Binding-site contacts:
Ligand atom C1 contacts residue TRP47 of chain 1.B at 4.2 Å (hydrophobic).
Ligand atom N2 contacts residue ASN60 of chain 1.B at 2.7 Å (h-bond).
Ligand atom C4 contacts residue ASN60 of chain 1.B at 4.3 Å.
Ligand atom C2 contacts residue TRP47 of chain 1.B at 4.0 Å (hydrophobic).
Ligand atom O5 contacts residue GLU46 of chain 1.B at 3.8 Å.
Ligand atom O4 contacts residue GLU46 of chain 1.B at 3.6 Å.
Ligand atom O5 contacts residue ASN60 of chain 1.B at 2.3 Å (h-bond).
Ligand atom C2 contacts residue GLU46 of chain 1.B at 4.0 Å.
Ligand atom O3 contacts residue GLU46 of chain 1.B at 3.6 Å.
Ligand atom C8 contacts residue THR98 of chain 1.A at 3.9 Å.
Ligand atom C6 contacts residue THR62 of chain 1.B at 4.1 Å.
Ligand atom C5 contacts residue ASN60 of chain 1.B at 3.6 Å.
Ligand atom C7 contacts residue TRP47 of chain 1.B at 4.0 Å (hydrophobic).
Ligand atom C1 contacts residue GLU46 of chain 1.B at 3.2 Å.
Ligand atom C8 contacts residue ASN60 of chain 1.B at 4.0 Å.
Ligand atom C1 contacts residue ASN60 of chain 1.B at 1.4 Å.
Ligand atom O6 contacts residue ALA101 of chain 1.A at 3.6 Å.
Ligand atom C1 contacts residue THR62 of chain 1.B at 3.3 Å.
Ligand atom O6 contacts residue LEU63 of chain 1.B at 3.4 Å.
Ligand atom C2 contacts residue ASN60 of chain 1.B at 2.5 Å.
Ligand atom O6 contacts residue ARG38 of chain 1.B at 3.6 Å (salt-bridge).
Ligand atom C2 contacts residue LYS43 of chain 1.B at 4.4 Å.
Ligand atom O6 contacts residue THR62 of chain 1.B at 3.6 Å.
Ligand atom C5 contacts residue THR62 of chain 1.B at 3.4 Å.
Ligand atom C3 contacts residue LYS43 of chain 1.B at 3.9 Å.
Ligand atom C6 contacts residue ARG38 of chain 1.B at 3.9 Å.
Ligand atom C1 contacts residue LYS43 of chain 1.B at 4.4 Å.
Ligand atom O5 contacts residue THR62 of chain 1.B at 3.2 Å (h-bond).
Ligand atom N2 contacts residue TRP47 of chain 1.B at 3.9 Å.
Ligand atom O5 contacts residue LEU63 of chain 1.B at 3.8 Å.
Ligand atom C1 contacts residue LEU63 of chain 1.B at 4.4 Å (hydrophobic).
Ligand atom C8 contacts residue LEU97 of chain 1.A at 3.2 Å (hydrophobic).
Ligand atom C4 contacts residue GLU46 of chain 1.B at 3.0 Å.
Ligand atom O4 contacts residue LYS43 of chain 1.B at 3.4 Å (salt-bridge).
Ligand atom C7 contacts residue ASN60 of chain 1.B at 3.7 Å.
Ligand atom C3 contacts residue ASN60 of chain 1.B at 3.8 Å.
Ligand atom C6 contacts residue GLU46 of chain 1.B at 3.6 Å.
Ligand atom C8 contacts residue TRP47 of chain 1.B at 4.2 Å (hydrophobic).
Ligand atom C3 contacts residue GLU46 of chain 1.B at 4.0 Å.
Ligand atom C5 contacts residue GLU46 of chain 1.B at 3.8 Å.

Sequence of chain 1.A:
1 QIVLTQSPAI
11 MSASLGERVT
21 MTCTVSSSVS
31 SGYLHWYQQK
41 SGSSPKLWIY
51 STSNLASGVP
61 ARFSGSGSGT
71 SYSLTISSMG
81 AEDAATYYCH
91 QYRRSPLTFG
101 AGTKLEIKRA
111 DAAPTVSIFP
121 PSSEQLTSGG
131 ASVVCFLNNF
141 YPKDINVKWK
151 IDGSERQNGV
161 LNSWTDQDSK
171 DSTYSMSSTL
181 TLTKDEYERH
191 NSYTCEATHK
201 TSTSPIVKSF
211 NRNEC

Sequence of chain 1.B:
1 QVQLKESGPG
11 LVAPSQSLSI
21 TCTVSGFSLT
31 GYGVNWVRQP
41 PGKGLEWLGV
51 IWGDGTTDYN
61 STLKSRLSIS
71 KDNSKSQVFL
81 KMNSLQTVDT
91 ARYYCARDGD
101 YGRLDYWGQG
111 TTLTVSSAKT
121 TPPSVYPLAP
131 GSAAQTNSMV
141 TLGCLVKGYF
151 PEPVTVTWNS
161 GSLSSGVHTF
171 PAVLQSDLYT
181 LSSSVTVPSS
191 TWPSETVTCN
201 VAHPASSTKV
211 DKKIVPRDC

The small molecule below binds the protein below.
Small molecule (SMILES): C/C=N/[C@H]1CO[C@H](CO)[C@@H](O[C@@H]2O[C@H](CO)[C@@H](O[C@H]3O[C@H](CO[C@H]4O[C@H](CO)[C@@H](O)[C@H](O)[C@@H]4O)[C@@H](O)[C@H](O)[C@@H]3O)[C@H](O)[C@H]2NC(C)=O)[C@@H]1O